The protein below binds the small molecule below.
Small molecule (SMILES): CC(=O)N[C@@H]1[C@@H](O)[C@H](O)[C@@H](CO)O[C@H]1O

Binding-site contacts:
Ligand atom O5 contacts residue THR315 of chain 3.E at 3.9 Å.
Ligand atom C5 contacts residue THR315 of chain 3.E at 4.0 Å.
Ligand atom C1 contacts residue ASN313 of chain 3.E at 1.4 Å.
Ligand atom C4 contacts residue ASN313 of chain 3.E at 4.2 Å.
Ligand atom C2 contacts residue ASN313 of chain 3.E at 2.4 Å.
Ligand atom C6 contacts residue THR315 of chain 3.E at 3.8 Å.
Ligand atom O7 contacts residue GLN322 of chain 3.E at 4.4 Å.
Ligand atom N2 contacts residue ASN313 of chain 3.E at 3.0 Å (h-bond).
Ligand atom O7 contacts residue ASN313 of chain 3.E at 3.6 Å.
Ligand atom C7 contacts residue GLN322 of chain 3.E at 3.9 Å.
Ligand atom C7 contacts residue ASN313 of chain 3.E at 3.5 Å.
Ligand atom C3 contacts residue ASN313 of chain 3.E at 3.8 Å.
Ligand atom C5 contacts residue ASN313 of chain 3.E at 3.6 Å.
Ligand atom O5 contacts residue ASN313 of chain 3.E at 2.3 Å (h-bond).
Ligand atom C8 contacts residue GLN322 of chain 3.E at 3.2 Å.
Ligand atom N2 contacts residue GLN322 of chain 3.E at 4.5 Å.

Sequence of chain 3.E:
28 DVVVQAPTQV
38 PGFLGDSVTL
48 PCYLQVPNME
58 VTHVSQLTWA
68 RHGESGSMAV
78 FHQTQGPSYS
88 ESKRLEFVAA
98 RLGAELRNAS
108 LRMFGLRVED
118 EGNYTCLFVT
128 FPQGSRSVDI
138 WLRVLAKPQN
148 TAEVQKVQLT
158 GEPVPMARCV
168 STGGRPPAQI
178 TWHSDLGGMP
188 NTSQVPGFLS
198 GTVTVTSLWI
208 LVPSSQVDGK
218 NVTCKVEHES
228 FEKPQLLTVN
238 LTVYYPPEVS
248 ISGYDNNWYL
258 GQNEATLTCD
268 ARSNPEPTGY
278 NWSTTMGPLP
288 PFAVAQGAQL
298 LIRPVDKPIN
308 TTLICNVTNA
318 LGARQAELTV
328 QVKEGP